A protein and the small-molecule ligand that binds it are described below.
Small molecule (SMILES): CC(=O)N[C@H](C(=O)N[C@H](C(=O)N[C@@H](CC(=O)N(C)C)C(=O)N[C@@H](C)[C@H](O)C(F)(F)F)C(C)(C)C(=O)O)C(C)C

Sequence of chain 1.D:
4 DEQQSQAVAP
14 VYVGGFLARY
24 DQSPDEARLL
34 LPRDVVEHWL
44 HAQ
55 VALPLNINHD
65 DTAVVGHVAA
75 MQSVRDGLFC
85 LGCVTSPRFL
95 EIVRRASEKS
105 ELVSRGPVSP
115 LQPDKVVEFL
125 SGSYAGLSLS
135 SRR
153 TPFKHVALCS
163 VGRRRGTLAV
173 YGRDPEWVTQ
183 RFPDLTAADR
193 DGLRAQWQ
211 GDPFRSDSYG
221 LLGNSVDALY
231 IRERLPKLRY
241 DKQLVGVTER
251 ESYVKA

Binding-site contacts:
Ligand atom C1 contacts residue HIS63 of chain 1.D at 3.4 Å.
Ligand atom FB1 contacts residue ARG165 of chain 1.D at 3.1 Å.
Ligand atom O contacts residue ARG165 of chain 1.D at 2.8 Å (salt-bridge).
Ligand atom N contacts residue SER132 of chain 1.D at 2.7 Å (h-bond).
Ligand atom N contacts residue LEU133 of chain 1.D at 3.1 Å (h-bond).
Ligand atom C1 contacts residue SER132 of chain 1.D at 2.5 Å.
Ligand atom O contacts residue ARG136 of chain 1.D at 3.7 Å.
Ligand atom O contacts residue SER135 of chain 1.D at 3.1 Å (h-bond).
Ligand atom ND2 contacts residue HIS63 of chain 1.D at 3.6 Å.
Ligand atom O contacts residue SER132 of chain 1.D at 2.3 Å (h-bond).
Ligand atom CB contacts residue ARG166 of chain 1.D at 3.5 Å.
Ligand atom CG contacts residue HIS63 of chain 1.D at 3.5 Å.
Ligand atom OD1 contacts residue ARG31 of chain 1.D at 3.0 Å.
Ligand atom FB2 contacts residue SER132 of chain 1.D at 2.7 Å.
Ligand atom O contacts residue LEU131 of chain 1.D at 3.7 Å.
Ligand atom O contacts residue ARG137 of chain 1.D at 3.3 Å (salt-bridge).
Ligand atom CG2 contacts residue SER135 of chain 1.D at 3.2 Å.
Ligand atom CA contacts residue SER132 of chain 1.D at 2.4 Å.
Ligand atom C contacts residue SER132 of chain 1.D at 1.4 Å.
Ligand atom C contacts residue ARG165 of chain 1.D at 3.7 Å.
Ligand atom OD2 contacts residue ARG137 of chain 1.D at 3.4 Å.
Ligand atom CE1 contacts residue HIS63 of chain 1.D at 3.3 Å.
Ligand atom N contacts residue SER135 of chain 1.D at 2.9 Å (h-bond).
Ligand atom FB1 contacts residue SER132 of chain 1.D at 3.6 Å.
Ligand atom CE2 contacts residue SER134 of chain 1.D at 3.6 Å.
Ligand atom CA contacts residue LEU133 of chain 1.D at 3.6 Å (hydrophobic).
Ligand atom C contacts residue HIS63 of chain 1.D at 3.5 Å.
Ligand atom FB3 contacts residue SER132 of chain 1.D at 3.0 Å.
Ligand atom CB contacts residue SER132 of chain 1.D at 3.2 Å.
Ligand atom O contacts residue ARG165 of chain 1.D at 2.7 Å (salt-bridge).
Ligand atom OD1 contacts residue SER134 of chain 1.D at 2.6 Å (h-bond).
Ligand atom CG3 contacts residue ARG165 of chain 1.D at 3.5 Å.
Ligand atom FB3 contacts residue HIS63 of chain 1.D at 3.0 Å.
Ligand atom O contacts residue GLY164 of chain 1.D at 3.0 Å.
Ligand atom CA contacts residue SER135 of chain 1.D at 3.6 Å.
Ligand atom N contacts residue HIS63 of chain 1.D at 3.5 Å (h-bond).
Ligand atom O contacts residue SER134 of chain 1.D at 3.7 Å.
Ligand atom CG contacts residue SER134 of chain 1.D at 3.5 Å.
Ligand atom CB contacts residue HIS63 of chain 1.D at 3.5 Å.
Ligand atom FB2 contacts residue HIS63 of chain 1.D at 3.3 Å.